A protein and the small-molecule ligand that binds it are described below.
Small molecule (SMILES): CC(=O)N[C@@H]1[C@@H](O)[C@@H](F)[C@@H](C(=O)O)O[C@H]1C[C@H](O)CO

Sequence of chain 1.A:
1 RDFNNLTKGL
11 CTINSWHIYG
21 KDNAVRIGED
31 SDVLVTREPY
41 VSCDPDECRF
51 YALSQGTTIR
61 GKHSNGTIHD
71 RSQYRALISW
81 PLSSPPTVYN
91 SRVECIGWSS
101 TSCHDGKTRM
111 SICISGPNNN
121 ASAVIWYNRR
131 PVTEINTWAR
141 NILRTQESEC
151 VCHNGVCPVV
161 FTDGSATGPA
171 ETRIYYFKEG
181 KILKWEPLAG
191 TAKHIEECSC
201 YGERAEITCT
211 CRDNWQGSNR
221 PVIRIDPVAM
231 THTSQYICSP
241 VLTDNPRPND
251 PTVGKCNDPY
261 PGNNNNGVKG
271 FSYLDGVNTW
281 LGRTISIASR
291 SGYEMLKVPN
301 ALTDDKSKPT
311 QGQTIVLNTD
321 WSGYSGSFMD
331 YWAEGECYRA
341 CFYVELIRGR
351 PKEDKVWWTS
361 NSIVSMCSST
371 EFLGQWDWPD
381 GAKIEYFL

Binding-site contacts:
Ligand atom C2 contacts residue GLU197 of chain 1.A at 3.2 Å.
Ligand atom F1 contacts residue TYR324 of chain 1.A at 3.3 Å.
Ligand atom O6 contacts residue 9S41 of chain 1.G at 0.7 Å (h-bond).
Ligand atom O4 contacts residue GLU38 of chain 1.A at 3.0 Å (salt-bridge).
Ligand atom C8 contacts residue 9S41 of chain 1.G at 0.2 Å.
Ligand atom O1B contacts residue 9S41 of chain 1.G at 0.5 Å (h-bond).
Ligand atom C3 contacts residue TYR324 of chain 1.A at 2.4 Å (hydrophobic).
Ligand atom C2 contacts residue TYR324 of chain 1.A at 1.4 Å (hydrophobic).
Ligand atom C3 contacts residue 9S41 of chain 1.G at 1.1 Å.
Ligand atom O10 contacts residue 9S41 of chain 1.G at 0.3 Å (h-bond).
Ligand atom O1B contacts residue ARG37 of chain 1.A at 2.9 Å (salt-bridge).
Ligand atom C6 contacts residue TYR324 of chain 1.A at 3.3 Å (hydrophobic).
Ligand atom C6 contacts residue 9S41 of chain 1.G at 0.5 Å.
Ligand atom O1B contacts residue ARG290 of chain 1.A at 3.0 Å (salt-bridge).
Ligand atom O4 contacts residue 9S41 of chain 1.G at 0.6 Å (h-bond).
Ligand atom O6 contacts residue TYR324 of chain 1.A at 2.5 Å (h-bond).
Ligand atom O8 contacts residue GLU196 of chain 1.A at 2.5 Å (salt-bridge).
Ligand atom C9 contacts residue 9S41 of chain 1.G at 0.3 Å.
Ligand atom F1 contacts residue 9S41 of chain 1.G at 0.3 Å.
Ligand atom O1A contacts residue ARG212 of chain 1.A at 3.0 Å (salt-bridge).
Ligand atom C1 contacts residue 9S41 of chain 1.G at 0.7 Å.
Ligand atom O1A contacts residue 9S41 of chain 1.G at 0.6 Å (h-bond).
Ligand atom C6 contacts residue GLU197 of chain 1.A at 3.2 Å.
Ligand atom C4 contacts residue TYR324 of chain 1.A at 3.3 Å (hydrophobic).
Ligand atom C2 contacts residue 9S41 of chain 1.G at 1.5 Å.
Ligand atom C7 contacts residue 9S41 of chain 1.G at 0.2 Å.
Ligand atom C5 contacts residue 9S41 of chain 1.G at 0.5 Å.
Ligand atom O1A contacts residue ARG290 of chain 1.A at 3.0 Å (salt-bridge).
Ligand atom O1A contacts residue TYR324 of chain 1.A at 3.0 Å (h-bond).
Ligand atom O9 contacts residue ALA166 of chain 1.A at 3.3 Å.
Ligand atom C10 contacts residue 9S41 of chain 1.G at 0.3 Å.
Ligand atom C4 contacts residue 9S41 of chain 1.G at 0.7 Å.
Ligand atom O8 contacts residue 9S41 of chain 1.G at 0.1 Å (h-bond).
Ligand atom O1B contacts residue TYR324 of chain 1.A at 3.1 Å (h-bond).
Ligand atom C1 contacts residue TYR324 of chain 1.A at 2.3 Å (hydrophobic).
Ligand atom O10 contacts residue ARG71 of chain 1.A at 3.1 Å (salt-bridge).
Ligand atom N5 contacts residue 9S41 of chain 1.G at 0.4 Å (h-bond).
Ligand atom O9 contacts residue GLU196 of chain 1.A at 2.6 Å (salt-bridge).
Ligand atom C11 contacts residue 9S41 of chain 1.G at 0.2 Å.
Ligand atom O9 contacts residue 9S41 of chain 1.G at 0.3 Å (h-bond).